A small-molecule ligand and the protein it binds are described below.
Small molecule (SMILES): CC(=O)N[C@H]1[C@@H](O[P](=O)(O)O[P](=O)(O)OC[C@H]2O[C@@H](n3ccc(=O)[nH]c3=O)[C@H](O)[C@@H]2O)O[C@H](CO)[C@@H](O)[C@@H]1O

Binding-site contacts:
Ligand atom C2' contacts residue LEU755 of chain 1.A at 4.2 Å (hydrophobic).
Ligand atom C4B contacts residue THR453 of chain 1.A at 4.1 Å.
Ligand atom C1B contacts residue TYR455 of chain 1.A at 4.2 Å (hydrophobic).
Ligand atom O2' contacts residue TYR455 of chain 1.A at 3.8 Å.
Ligand atom C5 contacts residue ASP500 of chain 1.A at 3.1 Å.
Ligand atom O6' contacts residue PRO747 of chain 1.A at 3.6 Å.
Ligand atom O1' contacts residue GLN756 of chain 1.A at 4.0 Å.
Ligand atom C3B contacts residue THR453 of chain 1.A at 4.0 Å.
Ligand atom O3' contacts residue LEU755 of chain 1.A at 4.2 Å.
Ligand atom C6' contacts residue GLN756 of chain 1.A at 4.0 Å.
Ligand atom O4 contacts residue ASN575 of chain 1.A at 4.2 Å.
Ligand atom C6 contacts residue TYR455 of chain 1.A at 3.6 Å (hydrophobic).
Ligand atom O4 contacts residue ASP500 of chain 1.A at 3.5 Å (salt-bridge).
Ligand atom C6 contacts residue ASP500 of chain 1.A at 4.2 Å.
Ligand atom O3B contacts residue ALA603 of chain 1.A at 4.0 Å.
Ligand atom O1B contacts residue TRP760 of chain 1.A at 4.1 Å.
Ligand atom C5 contacts residue LYS578 of chain 1.A at 4.0 Å.
Ligand atom C4 contacts residue ASP500 of chain 1.A at 3.7 Å.
Ligand atom C5 contacts residue TYR455 of chain 1.A at 3.9 Å (hydrophobic).
Ligand atom O1' contacts residue ARG759 of chain 1.A at 3.5 Å (salt-bridge).
Ligand atom C4B contacts residue LYS578 of chain 1.A at 4.0 Å.
Ligand atom PB contacts residue ARG759 of chain 1.A at 3.5 Å.
Ligand atom O7' contacts residue LEU755 of chain 1.A at 3.9 Å.
Ligand atom N1 contacts residue TYR455 of chain 1.A at 3.8 Å.
Ligand atom O4 contacts residue LYS577 of chain 1.A at 4.1 Å.
Ligand atom C3B contacts residue ASP602 of chain 1.A at 4.1 Å.
Ligand atom C6' contacts residue GLU752 of chain 1.A at 3.6 Å.
Ligand atom O3B contacts residue THR453 of chain 1.A at 2.9 Å (h-bond).
Ligand atom O4B contacts residue LYS578 of chain 1.A at 3.7 Å.
Ligand atom O3A contacts residue ARG759 of chain 1.A at 3.7 Å.
Ligand atom O1B contacts residue ARG759 of chain 1.A at 2.5 Å (salt-bridge).
Ligand atom C1' contacts residue GLN756 of chain 1.A at 3.6 Å.
Ligand atom O3B contacts residue ASP602 of chain 1.A at 3.8 Å.
Ligand atom C7' contacts residue LEU755 of chain 1.A at 4.1 Å (hydrophobic).
Ligand atom C5B contacts residue ASP602 of chain 1.A at 3.7 Å.
Ligand atom C2 contacts residue TYR455 of chain 1.A at 4.2 Å (hydrophobic).
Ligand atom C4B contacts residue ASP602 of chain 1.A at 3.4 Å.
Ligand atom O2B contacts residue GLN756 of chain 1.A at 3.8 Å.
Ligand atom O5' contacts residue GLN756 of chain 1.A at 4.0 Å.
Ligand atom O2A contacts residue MG1 of chain 1.C at 3.6 Å.

Sequence of chain 1.A:
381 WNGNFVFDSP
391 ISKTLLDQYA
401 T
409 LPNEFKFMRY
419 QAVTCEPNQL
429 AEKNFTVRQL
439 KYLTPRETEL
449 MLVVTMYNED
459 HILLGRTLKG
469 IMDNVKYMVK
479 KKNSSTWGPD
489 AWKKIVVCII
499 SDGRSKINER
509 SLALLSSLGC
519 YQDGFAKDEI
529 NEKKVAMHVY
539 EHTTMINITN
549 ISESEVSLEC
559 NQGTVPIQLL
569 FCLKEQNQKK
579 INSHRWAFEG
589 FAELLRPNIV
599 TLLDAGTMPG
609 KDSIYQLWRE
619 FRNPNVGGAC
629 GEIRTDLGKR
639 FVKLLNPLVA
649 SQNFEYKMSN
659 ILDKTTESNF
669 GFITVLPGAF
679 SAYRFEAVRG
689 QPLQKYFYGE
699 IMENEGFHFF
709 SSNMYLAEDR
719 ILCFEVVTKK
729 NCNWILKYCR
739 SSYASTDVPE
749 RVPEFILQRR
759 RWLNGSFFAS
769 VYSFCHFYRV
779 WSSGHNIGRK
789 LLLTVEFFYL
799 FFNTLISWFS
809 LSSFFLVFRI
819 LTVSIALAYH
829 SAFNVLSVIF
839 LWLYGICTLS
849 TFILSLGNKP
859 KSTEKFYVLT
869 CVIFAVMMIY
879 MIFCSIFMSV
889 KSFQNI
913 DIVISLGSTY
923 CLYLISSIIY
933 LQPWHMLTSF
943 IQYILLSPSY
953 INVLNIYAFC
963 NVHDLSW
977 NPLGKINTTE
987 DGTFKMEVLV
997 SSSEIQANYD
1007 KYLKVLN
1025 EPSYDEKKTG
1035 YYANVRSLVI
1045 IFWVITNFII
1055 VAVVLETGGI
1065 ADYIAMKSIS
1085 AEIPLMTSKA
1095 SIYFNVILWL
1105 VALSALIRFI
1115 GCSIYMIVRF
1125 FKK